Binding-site contacts:
Ligand atom C8 contacts residue ASN70 of chain 18.D at 3.9 Å.
Ligand atom O3 contacts residue PRO31 of chain 18.D at 3.4 Å (h-bond).
Ligand atom C5 contacts residue ASN70 of chain 18.D at 3.7 Å.
Ligand atom C7 contacts residue ASN70 of chain 18.D at 3.1 Å.
Ligand atom C6 contacts residue ARG33 of chain 18.D at 3.3 Å.
Ligand atom C7 contacts residue PRO31 of chain 18.D at 3.1 Å (hydrophobic).
Ligand atom C4 contacts residue ASN70 of chain 18.D at 4.2 Å.
Ligand atom C2 contacts residue ASN70 of chain 18.D at 2.5 Å.
Ligand atom O5 contacts residue ASN70 of chain 18.D at 2.4 Å (h-bond).
Ligand atom C3 contacts residue ASN70 of chain 18.D at 3.8 Å.
Ligand atom C3 contacts residue PRO31 of chain 18.D at 3.3 Å (hydrophobic).
Ligand atom C1 contacts residue ARG33 of chain 18.D at 4.3 Å.
Ligand atom C2 contacts residue PRO31 of chain 18.D at 3.4 Å (hydrophobic).
Ligand atom N2 contacts residue ASN70 of chain 18.D at 2.9 Å (h-bond).
Ligand atom C8 contacts residue PRO31 of chain 18.D at 4.4 Å (hydrophobic).
Ligand atom O7 contacts residue SER29 of chain 18.D at 4.4 Å.
Ligand atom C5 contacts residue ARG33 of chain 18.D at 4.4 Å.
Ligand atom C1 contacts residue ASN32 of chain 18.D at 4.5 Å.
Ligand atom C1 contacts residue PRO31 of chain 18.D at 4.2 Å (hydrophobic).
Ligand atom N2 contacts residue PRO31 of chain 18.D at 2.5 Å (h-bond).
Ligand atom C1 contacts residue ASN70 of chain 18.D at 1.4 Å.
Ligand atom O6 contacts residue ARG33 of chain 18.D at 3.2 Å (salt-bridge).
Ligand atom O7 contacts residue SER71 of chain 18.D at 3.8 Å.
Ligand atom N2 contacts residue ASN32 of chain 18.D at 4.0 Å.
Ligand atom O7 contacts residue PRO31 of chain 18.D at 3.2 Å (h-bond).
Ligand atom O7 contacts residue ASN70 of chain 18.D at 3.3 Å (h-bond).

Sequence of chain 18.D:
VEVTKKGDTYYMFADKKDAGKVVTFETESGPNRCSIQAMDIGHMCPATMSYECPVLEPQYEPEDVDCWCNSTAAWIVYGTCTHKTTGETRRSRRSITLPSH

The protein below binds the small molecule below.
Small molecule (SMILES): CC(=O)N[C@@H]1[C@@H](O)[C@H](O)[C@@H](CO)O[C@H]1O